A small-molecule ligand and the protein it binds are described below.
Small molecule (SMILES): CC(=O)N[C@H]1[C@H](O[C@H]2[C@H](O)[C@@H](NC(C)=O)CO[C@@H]2CO)O[C@H](CO)[C@@H](O)[C@@H]1O

Sequence of chain 2.A:
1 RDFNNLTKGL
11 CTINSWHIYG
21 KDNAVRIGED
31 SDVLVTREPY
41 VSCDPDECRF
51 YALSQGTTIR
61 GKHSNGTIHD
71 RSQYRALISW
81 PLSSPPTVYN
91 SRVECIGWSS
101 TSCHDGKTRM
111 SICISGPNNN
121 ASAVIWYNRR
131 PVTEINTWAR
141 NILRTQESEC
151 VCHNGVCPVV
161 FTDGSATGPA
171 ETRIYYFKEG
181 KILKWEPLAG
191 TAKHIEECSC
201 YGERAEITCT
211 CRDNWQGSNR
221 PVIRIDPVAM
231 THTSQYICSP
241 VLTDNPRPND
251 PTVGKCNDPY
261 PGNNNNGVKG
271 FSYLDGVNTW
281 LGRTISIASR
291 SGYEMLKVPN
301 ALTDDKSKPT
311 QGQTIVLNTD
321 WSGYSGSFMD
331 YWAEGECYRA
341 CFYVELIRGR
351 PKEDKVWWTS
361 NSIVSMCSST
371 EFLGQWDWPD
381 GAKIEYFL

Binding-site contacts:
Ligand atom C1 contacts residue ASN154 of chain 2.A at 3.9 Å.
Ligand atom N2 contacts residue PHE3 of chain 2.A at 2.8 Å (h-bond).
Ligand atom O5 contacts residue ASP2 of chain 2.A at 3.4 Å (salt-bridge).
Ligand atom N2 contacts residue ASN5 of chain 2.A at 2.9 Å (h-bond).
Ligand atom C7 contacts residue ASN5 of chain 2.A at 3.7 Å.
Ligand atom O3 contacts residue ASP2 of chain 2.A at 3.2 Å.
Ligand atom C3 contacts residue ASN5 of chain 2.A at 3.8 Å.
Ligand atom C2 contacts residue PHE3 of chain 2.A at 3.8 Å (hydrophobic).
Ligand atom N2 contacts residue ASP2 of chain 2.A at 3.7 Å.
Ligand atom C6 contacts residue ASN154 of chain 2.A at 3.9 Å.
Ligand atom C8 contacts residue PHE3 of chain 2.A at 3.4 Å (hydrophobic).
Ligand atom C3 contacts residue PHE3 of chain 2.A at 4.4 Å (hydrophobic).
Ligand atom C2 contacts residue ASN5 of chain 2.A at 2.5 Å.
Ligand atom C7 contacts residue PHE3 of chain 2.A at 3.6 Å (hydrophobic).
Ligand atom C4 contacts residue ASN154 of chain 2.A at 4.4 Å.
Ligand atom C1 contacts residue PHE3 of chain 2.A at 3.8 Å (hydrophobic).
Ligand atom C6 contacts residue ASP2 of chain 2.A at 3.3 Å.
Ligand atom O5 contacts residue ASN5 of chain 2.A at 2.4 Å (h-bond).
Ligand atom C5 contacts residue ASP2 of chain 2.A at 4.0 Å.
Ligand atom C4 contacts residue ASN5 of chain 2.A at 4.2 Å.
Ligand atom O7 contacts residue ASN5 of chain 2.A at 4.2 Å.
Ligand atom O6 contacts residue ASP2 of chain 2.A at 2.7 Å (salt-bridge).
Ligand atom C3 contacts residue ASP2 of chain 2.A at 4.1 Å.
Ligand atom C8 contacts residue ASP2 of chain 2.A at 3.7 Å.
Ligand atom O5 contacts residue ASN154 of chain 2.A at 3.8 Å.
Ligand atom C1 contacts residue ASN5 of chain 2.A at 1.4 Å.
Ligand atom C7 contacts residue ASP2 of chain 2.A at 3.8 Å.
Ligand atom O4 contacts residue ASN154 of chain 2.A at 4.5 Å.
Ligand atom C5 contacts residue ASN154 of chain 2.A at 3.4 Å.
Ligand atom C5 contacts residue ASN5 of chain 2.A at 3.6 Å.